Binding-site contacts:
Ligand atom C7 contacts residue GLY125 of chain 1.C at 3.7 Å.
Ligand atom C20 contacts residue MET122 of chain 1.C at 3.8 Å (hydrophobic).
Ligand atom C30 contacts residue LEU175 of chain 1.C at 3.7 Å (hydrophobic).
Ligand atom C13 contacts residue VAL57 of chain 1.C at 3.7 Å (hydrophobic).
Ligand atom C7 contacts residue MET49 of chain 1.C at 3.6 Å (hydrophobic).
Ligand atom C3 contacts residue MET122 of chain 1.C at 3.5 Å (hydrophobic).
Ligand atom C17 contacts residue GLU51 of chain 1.C at 3.8 Å.
Ligand atom C3 contacts residue GLY125 of chain 1.C at 3.6 Å.
Ligand atom C3 contacts residue MET49 of chain 1.C at 3.6 Å (hydrophobic).
Ligand atom C16 contacts residue SER126 of chain 1.C at 3.7 Å.
Ligand atom N27 contacts residue LEU175 of chain 1.C at 3.4 Å.
Ligand atom C30 contacts residue TYR119 of chain 1.C at 3.6 Å (hydrophobic).
Ligand atom C23 contacts residue ALA68 of chain 1.C at 3.4 Å (hydrophobic).
Ligand atom N25 contacts residue TYR119 of chain 1.C at 3.7 Å.
Ligand atom C15 contacts residue ALA172 of chain 1.C at 3.7 Å (hydrophobic).
Ligand atom C4 contacts residue MET49 of chain 1.C at 3.7 Å (hydrophobic).
Ligand atom C12 contacts residue MET49 of chain 1.C at 3.8 Å (hydrophobic).
Ligand atom C26 contacts residue LEU175 of chain 1.C at 3.2 Å (hydrophobic).
Ligand atom O21 contacts residue TYR121 of chain 1.C at 3.7 Å.
Ligand atom C22 contacts residue LEU175 of chain 1.C at 3.6 Å (hydrophobic).
Ligand atom O21 contacts residue MET122 of chain 1.C at 2.7 Å (h-bond).
Ligand atom C20 contacts residue ALA68 of chain 1.C at 3.7 Å (hydrophobic).
Ligand atom C22 contacts residue ALA68 of chain 1.C at 3.5 Å (hydrophobic).
Ligand atom C23 contacts residue MET122 of chain 1.C at 3.8 Å (hydrophobic).
Ligand atom C28 contacts residue LEU175 of chain 1.C at 3.8 Å (hydrophobic).
Ligand atom C23 contacts residue TYR119 of chain 1.C at 3.7 Å (hydrophobic).
Ligand atom N18 contacts residue ALA172 of chain 1.C at 2.8 Å (h-bond).
Ligand atom N24 contacts residue TYR119 of chain 1.C at 3.0 Å.
Ligand atom C1 contacts residue PRO123 of chain 1.C at 3.6 Å (hydrophobic).
Ligand atom C15 contacts residue LEU175 of chain 1.C at 3.6 Å (hydrophobic).
Ligand atom N24 contacts residue VAL120 of chain 1.C at 3.8 Å.
Ligand atom N25 contacts residue LEU175 of chain 1.C at 3.4 Å.
Ligand atom O21 contacts residue ALA68 of chain 1.C at 3.6 Å.
Ligand atom C23 contacts residue VAL120 of chain 1.C at 3.3 Å (hydrophobic).
Ligand atom C2 contacts residue TYR121 of chain 1.C at 3.4 Å (hydrophobic).
Ligand atom C1 contacts residue TYR121 of chain 1.C at 3.5 Å (hydrophobic).
Ligand atom C2 contacts residue MET122 of chain 1.C at 3.3 Å (hydrophobic).
Ligand atom C2 contacts residue PRO123 of chain 1.C at 3.7 Å (hydrophobic).
Ligand atom C8 contacts residue GLY125 of chain 1.C at 3.6 Å.
Ligand atom C4 contacts residue MET122 of chain 1.C at 3.1 Å (hydrophobic).

The protein below binds the small molecule below.
Small molecule (SMILES): NCC1CCN(c2cc3ncccc3cc2NC(=O)c2cnn3cccnc23)CC1

Sequence of chain 1.C:
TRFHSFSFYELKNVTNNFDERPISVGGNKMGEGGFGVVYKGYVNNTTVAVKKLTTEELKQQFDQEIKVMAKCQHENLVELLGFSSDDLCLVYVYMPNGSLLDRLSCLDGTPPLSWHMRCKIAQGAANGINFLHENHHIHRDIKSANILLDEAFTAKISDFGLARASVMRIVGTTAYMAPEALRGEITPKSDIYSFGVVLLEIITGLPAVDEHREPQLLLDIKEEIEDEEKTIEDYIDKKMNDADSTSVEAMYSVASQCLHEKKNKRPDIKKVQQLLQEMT